Binding-site contacts:
Ligand atom CD1 contacts residue GLN203 of chain 3.C at 3.5 Å.
Ligand atom C contacts residue LEU161 of chain 3.C at 3.9 Å (hydrophobic).
Ligand atom CD2 contacts residue PHE126 of chain 3.C at 3.4 Å (hydrophobic).
Ligand atom O contacts residue PHE126 of chain 3.C at 3.4 Å.
Ligand atom CB contacts residue ILE104 of chain 3.C at 3.6 Å (hydrophobic).
Ligand atom CA contacts residue VAL125 of chain 3.C at 3.4 Å (hydrophobic).
Ligand atom CA contacts residue GLY105 of chain 3.C at 3.9 Å.
Ligand atom C contacts residue GLY105 of chain 3.C at 3.8 Å.
Ligand atom CD contacts residue ARG165 of chain 3.C at 3.8 Å.
Ligand atom CB contacts residue VAL125 of chain 3.C at 3.3 Å (hydrophobic).
Ligand atom CD2 contacts residue LEU161 of chain 3.C at 3.6 Å (hydrophobic).
Ligand atom O contacts residue GLY105 of chain 3.C at 3.7 Å.
Ligand atom OE1 contacts residue ARG165 of chain 3.C at 2.9 Å (salt-bridge).
Ligand atom CA contacts residue SER163 of chain 3.C at 3.7 Å.
Ligand atom CE contacts residue ARG165 of chain 3.C at 3.8 Å.
Ligand atom CA contacts residue PHE126 of chain 3.C at 3.9 Å (hydrophobic).
Ligand atom N contacts residue LEU161 of chain 3.C at 3.2 Å (h-bond).
Ligand atom N contacts residue VAL125 of chain 3.C at 3.5 Å (h-bond).
Ligand atom N contacts residue SER163 of chain 3.C at 3.9 Å.
Ligand atom C contacts residue ILE130 of chain 3.C at 3.9 Å (hydrophobic).
Ligand atom O contacts residue VAL127 of chain 3.C at 3.5 Å.
Ligand atom O contacts residue VAL127 of chain 3.C at 2.5 Å (h-bond).
Ligand atom CB contacts residue GLY105 of chain 3.C at 3.2 Å.
Ligand atom CB contacts residue TYR162 of chain 3.C at 3.5 Å (hydrophobic).
Ligand atom CA contacts residue LEU161 of chain 3.C at 3.5 Å (hydrophobic).
Ligand atom CD1 contacts residue GLY124 of chain 3.C at 3.9 Å.
Ligand atom O contacts residue SER163 of chain 3.C at 3.1 Å (h-bond).
Ligand atom CG contacts residue TYR162 of chain 3.C at 3.9 Å (hydrophobic).
Ligand atom O contacts residue TYR162 of chain 3.C at 3.6 Å.
Ligand atom O contacts residue LEU161 of chain 3.C at 3.4 Å (h-bond).
Ligand atom CB contacts residue ILE130 of chain 3.C at 3.6 Å (hydrophobic).
Ligand atom SD contacts residue ARG165 of chain 3.C at 3.5 Å.
Ligand atom N contacts residue GLY105 of chain 3.C at 2.8 Å (h-bond).
Ligand atom CD1 contacts residue TYR162 of chain 3.C at 3.5 Å (hydrophobic).
Ligand atom C contacts residue VAL127 of chain 3.C at 3.7 Å (hydrophobic).
Ligand atom O contacts residue GLN203 of chain 3.C at 3.5 Å (h-bond).
Ligand atom O contacts residue ILE130 of chain 3.C at 3.7 Å.
Ligand atom CA contacts residue GLY105 of chain 3.C at 3.6 Å.
Ligand atom CD contacts residue GLN203 of chain 3.C at 3.5 Å.
Ligand atom CA contacts residue ILE130 of chain 3.C at 3.5 Å (hydrophobic).

Sequence of chain 3.C:
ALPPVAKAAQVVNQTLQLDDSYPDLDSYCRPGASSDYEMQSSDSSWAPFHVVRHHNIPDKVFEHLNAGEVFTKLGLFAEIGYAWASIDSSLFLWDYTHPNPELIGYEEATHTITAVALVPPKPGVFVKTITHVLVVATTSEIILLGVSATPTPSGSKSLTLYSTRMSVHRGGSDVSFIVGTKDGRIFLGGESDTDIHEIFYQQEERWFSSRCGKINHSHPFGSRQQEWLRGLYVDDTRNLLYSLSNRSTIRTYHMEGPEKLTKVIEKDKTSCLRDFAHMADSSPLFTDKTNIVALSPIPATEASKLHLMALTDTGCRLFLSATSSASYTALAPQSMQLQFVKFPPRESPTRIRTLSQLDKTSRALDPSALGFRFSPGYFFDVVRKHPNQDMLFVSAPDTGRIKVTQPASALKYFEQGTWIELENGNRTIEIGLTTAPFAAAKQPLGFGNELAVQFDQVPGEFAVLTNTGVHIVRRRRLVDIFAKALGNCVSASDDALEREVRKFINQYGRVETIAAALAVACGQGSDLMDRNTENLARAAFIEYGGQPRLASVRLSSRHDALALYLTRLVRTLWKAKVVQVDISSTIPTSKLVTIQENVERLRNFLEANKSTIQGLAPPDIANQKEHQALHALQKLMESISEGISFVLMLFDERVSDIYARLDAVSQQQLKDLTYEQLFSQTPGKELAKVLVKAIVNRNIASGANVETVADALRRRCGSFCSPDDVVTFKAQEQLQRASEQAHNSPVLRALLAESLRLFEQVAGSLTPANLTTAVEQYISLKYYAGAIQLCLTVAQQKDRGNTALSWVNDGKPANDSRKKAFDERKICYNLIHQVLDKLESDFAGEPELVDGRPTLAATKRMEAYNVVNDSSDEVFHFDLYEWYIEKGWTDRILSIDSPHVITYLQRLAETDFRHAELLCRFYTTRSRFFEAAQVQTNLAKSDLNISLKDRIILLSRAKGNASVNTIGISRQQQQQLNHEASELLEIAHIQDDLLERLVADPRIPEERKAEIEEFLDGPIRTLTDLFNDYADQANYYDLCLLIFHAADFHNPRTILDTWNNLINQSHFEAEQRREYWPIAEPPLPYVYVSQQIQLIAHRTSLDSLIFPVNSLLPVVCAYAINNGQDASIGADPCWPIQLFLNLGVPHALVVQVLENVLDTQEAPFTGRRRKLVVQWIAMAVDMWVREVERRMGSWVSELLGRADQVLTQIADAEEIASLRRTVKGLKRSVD

A protein and the small-molecule ligand that binds it are described below.
Small molecule (SMILES): CSCC[C@H](NC(=O)[C@@H]1CCCN1C(=O)[C@H](CC(C)C)NC(=O)[C@H](CC(C)C)NC(=O)[C@H](CCCCN)NC(=O)[C@H](C)NC(=O)[C@H](CCCCN)NC(=O)[C@@H](N)CCCN=C(N)N)C(=O)N[C@@H](CCC(=O)O)C(=O)N[C@@H](CCC(=O)O)C(=O)N[C@@H](C)C(=O)N[C@@H](CC(C)C)C(=O)N[C@@H](CC(C)C)C(=O)N1CCC[C@H]1C=O